The protein below binds the small molecule below.
Small molecule (SMILES): CC(=O)N[C@H]1[C@H](O[C@H]2[C@H](O)[C@@H](NC(C)=O)CO[C@@H]2CO)O[C@H](CO)[C@@H](O[C@@H]2O[C@H](CO)[C@@H](O)[C@H](O)[C@@H]2O)[C@@H]1O

Binding-site contacts:
Ligand atom C8 contacts residue LYS217 of chain 58.E at 3.9 Å.
Ligand atom C3 contacts residue ASN237 of chain 58.E at 3.9 Å.
Ligand atom C1 contacts residue GLY216 of chain 58.E at 4.3 Å.
Ligand atom N2 contacts residue ASN218 of chain 58.E at 4.4 Å.
Ligand atom O7 contacts residue GLY216 of chain 58.E at 3.9 Å.
Ligand atom O6 contacts residue ASN237 of chain 58.E at 4.4 Å.
Ligand atom C7 contacts residue ASN218 of chain 58.E at 3.4 Å.
Ligand atom O7 contacts residue NAG1 of chain 58.I at 3.7 Å.
Ligand atom C7 contacts residue NAG1 of chain 58.I at 4.4 Å.
Ligand atom C2 contacts residue ASN237 of chain 58.E at 2.6 Å.
Ligand atom C5 contacts residue ASN237 of chain 58.E at 3.6 Å.
Ligand atom C8 contacts residue GLY216 of chain 58.E at 2.1 Å.
Ligand atom C4 contacts residue ASN237 of chain 58.E at 4.3 Å.
Ligand atom N2 contacts residue ASN237 of chain 58.E at 3.1 Å (h-bond).
Ligand atom C7 contacts residue ASN237 of chain 58.E at 3.7 Å.
Ligand atom O5 contacts residue ASN237 of chain 58.E at 2.3 Å (h-bond).
Ligand atom N2 contacts residue GLY216 of chain 58.E at 2.6 Å (h-bond).
Ligand atom O7 contacts residue ASN218 of chain 58.E at 3.5 Å (h-bond).
Ligand atom C1 contacts residue ASN237 of chain 58.E at 1.4 Å.
Ligand atom C8 contacts residue NAG1 of chain 58.I at 4.3 Å.
Ligand atom C8 contacts residue ASN218 of chain 58.E at 2.8 Å.
Ligand atom O7 contacts residue ASN237 of chain 58.E at 3.8 Å.
Ligand atom C2 contacts residue GLY216 of chain 58.E at 3.9 Å.
Ligand atom C7 contacts residue GLY216 of chain 58.E at 2.7 Å.

Sequence of chain 58.E:
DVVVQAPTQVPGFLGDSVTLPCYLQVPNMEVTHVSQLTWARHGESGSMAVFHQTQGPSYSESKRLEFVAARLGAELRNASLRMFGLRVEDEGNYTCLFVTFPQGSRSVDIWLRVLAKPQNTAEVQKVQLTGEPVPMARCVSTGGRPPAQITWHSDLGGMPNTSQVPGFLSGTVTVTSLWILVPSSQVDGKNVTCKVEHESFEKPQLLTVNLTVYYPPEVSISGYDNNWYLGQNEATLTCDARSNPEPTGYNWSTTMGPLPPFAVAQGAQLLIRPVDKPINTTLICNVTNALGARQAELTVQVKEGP